Sequence of chain 1.B:
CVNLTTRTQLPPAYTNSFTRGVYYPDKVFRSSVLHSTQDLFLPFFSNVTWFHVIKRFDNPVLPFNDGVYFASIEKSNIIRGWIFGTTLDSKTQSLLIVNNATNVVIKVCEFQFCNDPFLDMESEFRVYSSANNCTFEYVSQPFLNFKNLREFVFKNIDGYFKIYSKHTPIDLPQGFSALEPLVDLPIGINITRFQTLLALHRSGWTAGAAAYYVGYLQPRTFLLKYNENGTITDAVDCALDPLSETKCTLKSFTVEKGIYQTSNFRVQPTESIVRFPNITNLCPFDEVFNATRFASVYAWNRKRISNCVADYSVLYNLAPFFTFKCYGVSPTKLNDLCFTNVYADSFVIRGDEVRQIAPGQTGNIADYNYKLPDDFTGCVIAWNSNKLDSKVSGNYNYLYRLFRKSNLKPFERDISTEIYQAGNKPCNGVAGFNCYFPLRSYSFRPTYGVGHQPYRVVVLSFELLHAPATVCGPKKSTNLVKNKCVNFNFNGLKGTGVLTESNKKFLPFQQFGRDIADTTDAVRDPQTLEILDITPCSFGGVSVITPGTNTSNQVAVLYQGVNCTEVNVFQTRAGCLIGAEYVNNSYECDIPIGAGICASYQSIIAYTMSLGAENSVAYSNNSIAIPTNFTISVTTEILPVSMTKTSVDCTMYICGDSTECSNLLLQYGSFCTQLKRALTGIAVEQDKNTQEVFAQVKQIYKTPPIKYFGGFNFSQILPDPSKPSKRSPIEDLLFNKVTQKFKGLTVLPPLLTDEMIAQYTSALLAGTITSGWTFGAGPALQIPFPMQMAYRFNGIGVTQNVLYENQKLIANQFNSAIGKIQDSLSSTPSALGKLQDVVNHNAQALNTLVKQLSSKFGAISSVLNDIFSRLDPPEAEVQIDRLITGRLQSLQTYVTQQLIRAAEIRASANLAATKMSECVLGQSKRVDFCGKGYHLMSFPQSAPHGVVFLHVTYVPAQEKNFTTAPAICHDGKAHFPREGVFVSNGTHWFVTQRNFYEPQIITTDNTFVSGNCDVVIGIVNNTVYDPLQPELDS

The protein below binds the small molecule below.
Small molecule (SMILES): CC(=O)N[C@@H]1[C@@H](O)[C@H](O)[C@@H](CO)O[C@H]1O

Binding-site contacts:
Ligand atom C4 contacts residue ASN231 of chain 1.B at 4.2 Å.
Ligand atom C7 contacts residue LYS459 of chain 1.A at 3.6 Å.
Ligand atom C3 contacts residue SER456 of chain 1.A at 4.4 Å.
Ligand atom O7 contacts residue ILE230 of chain 1.B at 4.3 Å.
Ligand atom C7 contacts residue ASN231 of chain 1.B at 3.1 Å.
Ligand atom C1 contacts residue THR233 of chain 1.B at 4.4 Å.
Ligand atom C7 contacts residue GLU462 of chain 1.A at 3.8 Å.
Ligand atom O5 contacts residue THR106 of chain 1.B at 4.3 Å.
Ligand atom O3 contacts residue ASN457 of chain 1.A at 4.0 Å.
Ligand atom C8 contacts residue LYS459 of chain 1.A at 3.6 Å.
Ligand atom C3 contacts residue ASN231 of chain 1.B at 3.8 Å.
Ligand atom O7 contacts residue GLU462 of chain 1.A at 3.3 Å (salt-bridge).
Ligand atom C2 contacts residue ASN231 of chain 1.B at 2.5 Å.
Ligand atom C8 contacts residue ASN231 of chain 1.B at 3.6 Å.
Ligand atom C4 contacts residue SER456 of chain 1.A at 4.2 Å.
Ligand atom C1 contacts residue ASN231 of chain 1.B at 1.4 Å.
Ligand atom C3 contacts residue LYS459 of chain 1.A at 4.2 Å.
Ligand atom O5 contacts residue ASN231 of chain 1.B at 2.3 Å (h-bond).
Ligand atom C8 contacts residue GLU462 of chain 1.A at 3.4 Å.
Ligand atom C5 contacts residue ASN231 of chain 1.B at 3.6 Å.
Ligand atom O6 contacts residue THR106 of chain 1.B at 4.3 Å.
Ligand atom O4 contacts residue SER456 of chain 1.A at 3.7 Å.
Ligand atom O7 contacts residue ASN231 of chain 1.B at 3.4 Å (h-bond).
Ligand atom N2 contacts residue LYS459 of chain 1.A at 3.0 Å (salt-bridge).
Ligand atom N2 contacts residue ASN231 of chain 1.B at 3.0 Å (h-bond).
Ligand atom C8 contacts residue ILE232 of chain 1.B at 4.0 Å (hydrophobic).
Ligand atom C2 contacts residue LYS459 of chain 1.A at 4.2 Å.
Ligand atom C8 contacts residue ILE230 of chain 1.B at 3.8 Å (hydrophobic).
Ligand atom O5 contacts residue THR233 of chain 1.B at 4.5 Å.
Ligand atom O3 contacts residue LYS459 of chain 1.A at 4.1 Å.
Ligand atom O3 contacts residue SER456 of chain 1.A at 3.4 Å (h-bond).

Sequence of chain 1.A:
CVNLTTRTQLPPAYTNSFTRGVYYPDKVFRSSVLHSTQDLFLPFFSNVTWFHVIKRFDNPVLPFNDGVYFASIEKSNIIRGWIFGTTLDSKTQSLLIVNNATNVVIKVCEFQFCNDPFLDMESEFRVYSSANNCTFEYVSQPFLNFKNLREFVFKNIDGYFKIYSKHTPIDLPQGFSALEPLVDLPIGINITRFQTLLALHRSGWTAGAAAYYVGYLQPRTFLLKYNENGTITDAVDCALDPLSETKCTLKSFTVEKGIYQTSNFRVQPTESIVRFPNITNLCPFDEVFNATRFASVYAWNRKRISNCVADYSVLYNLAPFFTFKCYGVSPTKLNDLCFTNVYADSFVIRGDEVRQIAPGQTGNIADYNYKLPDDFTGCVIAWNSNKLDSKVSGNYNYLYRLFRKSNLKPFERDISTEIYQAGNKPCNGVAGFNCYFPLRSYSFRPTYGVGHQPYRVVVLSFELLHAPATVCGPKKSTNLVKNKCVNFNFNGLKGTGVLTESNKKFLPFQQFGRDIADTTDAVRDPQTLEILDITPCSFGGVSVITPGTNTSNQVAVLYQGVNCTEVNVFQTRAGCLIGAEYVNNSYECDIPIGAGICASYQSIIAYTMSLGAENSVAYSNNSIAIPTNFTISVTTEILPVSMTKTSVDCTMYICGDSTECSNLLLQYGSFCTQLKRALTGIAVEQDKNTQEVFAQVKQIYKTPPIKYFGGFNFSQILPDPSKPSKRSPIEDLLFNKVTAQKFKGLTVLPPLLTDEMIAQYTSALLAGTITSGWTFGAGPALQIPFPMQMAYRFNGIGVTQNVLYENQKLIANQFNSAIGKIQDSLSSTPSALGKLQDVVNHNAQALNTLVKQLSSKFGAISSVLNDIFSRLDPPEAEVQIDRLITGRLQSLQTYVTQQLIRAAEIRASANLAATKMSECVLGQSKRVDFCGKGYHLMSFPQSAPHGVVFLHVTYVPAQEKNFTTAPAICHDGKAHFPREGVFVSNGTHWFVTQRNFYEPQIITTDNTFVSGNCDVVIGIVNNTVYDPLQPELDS